Sequence of chain 1.D:
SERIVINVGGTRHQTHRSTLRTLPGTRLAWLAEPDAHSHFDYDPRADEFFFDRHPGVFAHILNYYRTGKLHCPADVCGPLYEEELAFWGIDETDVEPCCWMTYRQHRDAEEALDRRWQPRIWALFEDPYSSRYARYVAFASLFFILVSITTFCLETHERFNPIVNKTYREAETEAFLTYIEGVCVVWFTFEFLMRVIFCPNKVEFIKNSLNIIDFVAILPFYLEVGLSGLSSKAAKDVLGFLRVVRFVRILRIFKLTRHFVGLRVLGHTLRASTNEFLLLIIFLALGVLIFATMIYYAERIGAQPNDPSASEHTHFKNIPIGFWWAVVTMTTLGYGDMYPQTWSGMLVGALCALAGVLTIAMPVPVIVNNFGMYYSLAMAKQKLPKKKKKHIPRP

Sequence of chain 1.C:
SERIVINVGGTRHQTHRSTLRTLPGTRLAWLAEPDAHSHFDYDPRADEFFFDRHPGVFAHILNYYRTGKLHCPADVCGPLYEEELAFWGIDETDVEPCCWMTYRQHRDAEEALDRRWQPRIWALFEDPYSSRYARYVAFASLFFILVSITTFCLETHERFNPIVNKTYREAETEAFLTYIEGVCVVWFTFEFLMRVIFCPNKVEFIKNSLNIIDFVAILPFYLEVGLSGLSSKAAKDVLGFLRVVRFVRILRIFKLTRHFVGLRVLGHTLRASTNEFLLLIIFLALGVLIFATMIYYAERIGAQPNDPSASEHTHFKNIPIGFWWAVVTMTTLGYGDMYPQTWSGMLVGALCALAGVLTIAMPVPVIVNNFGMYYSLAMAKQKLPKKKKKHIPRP

Binding-site contacts:
Ligand atom C1 contacts residue ILE369 of chain 1.D at 3.8 Å (hydrophobic).
Ligand atom C19 contacts residue GLN372 of chain 1.D at 4.0 Å.
Ligand atom C6 contacts residue MET362 of chain 1.D at 3.8 Å (hydrophobic).
Ligand atom O4 contacts residue ARG368 of chain 1.D at 3.9 Å.
Ligand atom O3 contacts residue ARG368 of chain 1.D at 3.5 Å (salt-bridge).
Ligand atom C5 contacts residue TYR365 of chain 1.D at 3.8 Å (hydrophobic).
Ligand atom C10 contacts residue TYR365 of chain 1.D at 3.4 Å (hydrophobic).
Ligand atom C17 contacts residue ARG368 of chain 1.D at 3.1 Å.
Ligand atom C8 contacts residue TYR365 of chain 1.D at 3.9 Å (hydrophobic).
Ligand atom C5 contacts residue MET362 of chain 1.D at 3.3 Å (hydrophobic).
Ligand atom O4 contacts residue ILE369 of chain 1.D at 3.8 Å.
Ligand atom N3 contacts residue ALA371 of chain 1.D at 3.1 Å (h-bond).
Ligand atom C6 contacts residue ALA366 of chain 1.D at 3.7 Å (hydrophobic).
Ligand atom N1 contacts residue TYR365 of chain 1.D at 3.2 Å (h-bond).
Ligand atom C9 contacts residue PHE315 of chain 1.C at 3.5 Å (hydrophobic).
Ligand atom C4 contacts residue TYR365 of chain 1.D at 3.4 Å (hydrophobic).
Ligand atom C16 contacts residue ILE369 of chain 1.D at 3.9 Å (hydrophobic).
Ligand atom C20 contacts residue GLN372 of chain 1.D at 3.4 Å.
Ligand atom C16 contacts residue GLY370 of chain 1.D at 3.4 Å.
Ligand atom C18 contacts residue ARG368 of chain 1.D at 3.0 Å.
Ligand atom C19 contacts residue VAL312 of chain 1.C at 3.9 Å (hydrophobic).
Ligand atom N3 contacts residue GLY370 of chain 1.D at 3.8 Å.
Ligand atom C19 contacts residue ALA371 of chain 1.D at 3.9 Å (hydrophobic).
Ligand atom O1 contacts residue TYR365 of chain 1.D at 3.7 Å.
Ligand atom C17 contacts residue ALA371 of chain 1.D at 3.6 Å (hydrophobic).
Ligand atom C14 contacts residue ARG368 of chain 1.D at 4.0 Å.
Ligand atom C10 contacts residue VAL312 of chain 1.C at 3.8 Å (hydrophobic).
Ligand atom C20 contacts residue PRO373 of chain 1.D at 3.7 Å (hydrophobic).
Ligand atom C15 contacts residue TYR365 of chain 1.D at 3.1 Å (hydrophobic).
Ligand atom O1 contacts residue MET362 of chain 1.D at 4.0 Å.
Ligand atom C2 contacts residue TYR365 of chain 1.D at 3.9 Å (hydrophobic).
Ligand atom C10 contacts residue PHE315 of chain 1.C at 3.6 Å (hydrophobic).
Ligand atom C7 contacts residue PHE315 of chain 1.C at 3.6 Å (hydrophobic).
Ligand atom O4 contacts residue GLY370 of chain 1.D at 2.9 Å (h-bond).
Ligand atom N2 contacts residue ARG368 of chain 1.D at 3.1 Å (salt-bridge).
Ligand atom C16 contacts residue ARG368 of chain 1.D at 3.2 Å.
Ligand atom N3 contacts residue ARG368 of chain 1.D at 3.2 Å (salt-bridge).
Ligand atom O3 contacts residue VAL312 of chain 1.C at 3.9 Å.
Ligand atom C18 contacts residue VAL312 of chain 1.C at 3.9 Å (hydrophobic).
Ligand atom C3 contacts residue TYR365 of chain 1.D at 3.5 Å (hydrophobic).

A small-molecule ligand and the protein it binds are described below.
Small molecule (SMILES): CC[C@H]1NC(=O)N(c2ccc(Oc3cccc4c3C3(CC3)CO4)nc2)C1=O